Binding-site contacts:
Ligand atom C2 contacts residue ASN351 of chain 1.E at 2.5 Å.
Ligand atom C4 contacts residue ASN351 of chain 1.E at 4.4 Å.
Ligand atom C8 contacts residue ASN351 of chain 1.E at 4.1 Å.
Ligand atom C7 contacts residue ASN351 of chain 1.E at 3.4 Å.
Ligand atom C5 contacts residue ASN351 of chain 1.E at 3.8 Å.
Ligand atom O7 contacts residue ASN351 of chain 1.E at 3.6 Å (h-bond).
Ligand atom O5 contacts residue ASN351 of chain 1.E at 2.5 Å (h-bond).
Ligand atom C3 contacts residue ASN351 of chain 1.E at 3.9 Å.
Ligand atom N2 contacts residue ASN351 of chain 1.E at 3.0 Å (h-bond).
Ligand atom C1 contacts residue ASN351 of chain 1.E at 1.5 Å.

A protein and the small-molecule ligand that binds it are described below.
Small molecule (SMILES): CC(=O)N[C@@H]1[C@@H](O)[C@H](O)[C@@H](CO)O[C@H]1O

Sequence of chain 1.E:
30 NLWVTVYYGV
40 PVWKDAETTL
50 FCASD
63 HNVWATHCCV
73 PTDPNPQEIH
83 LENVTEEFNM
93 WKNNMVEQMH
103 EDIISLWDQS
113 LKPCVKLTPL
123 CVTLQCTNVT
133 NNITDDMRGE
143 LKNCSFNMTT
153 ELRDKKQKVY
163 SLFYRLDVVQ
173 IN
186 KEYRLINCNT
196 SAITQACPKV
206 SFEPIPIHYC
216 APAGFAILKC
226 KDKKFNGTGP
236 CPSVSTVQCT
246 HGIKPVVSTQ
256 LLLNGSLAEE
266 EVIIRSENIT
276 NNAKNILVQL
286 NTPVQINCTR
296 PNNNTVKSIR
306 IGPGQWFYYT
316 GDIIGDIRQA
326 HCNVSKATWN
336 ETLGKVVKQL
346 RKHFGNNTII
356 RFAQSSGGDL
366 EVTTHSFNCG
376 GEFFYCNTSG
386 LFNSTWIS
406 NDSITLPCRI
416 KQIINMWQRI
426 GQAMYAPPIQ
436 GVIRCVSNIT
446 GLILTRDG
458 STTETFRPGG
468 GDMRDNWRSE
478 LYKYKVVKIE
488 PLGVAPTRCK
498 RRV